This small molecule binds to this protein.
Small molecule (SMILES): NC(=[NH2+])NCCC[C@H](NC(=O)[C@@H]1CCCN1C(=O)[C@@H](Cc1ccccc1)NC(=O)CS)C(O)CCl

Binding-site contacts:
Ligand atom N2 contacts residue SER237 of chain 1.A at 2.9 Å (h-bond).
Ligand atom N2 contacts residue SER258 of chain 1.A at 2.8 Å (h-bond).
Ligand atom CM contacts residue HIS75 of chain 1.A at 1.4 Å.
Ligand atom O contacts residue GLY260 of chain 1.A at 3.2 Å (h-bond).
Ligand atom NH2 contacts residue ASP231 of chain 1.A at 2.9 Å (salt-bridge).
Ligand atom C3 contacts residue HIS75 of chain 1.A at 3.5 Å.
Ligand atom S2 contacts residue GLY262 of chain 1.A at 3.2 Å (h-bond).
Ligand atom C4 contacts residue SER237 of chain 1.A at 1.4 Å.
Ligand atom N2 contacts residue HIS75 of chain 1.A at 2.9 Å (h-bond).
Ligand atom N contacts residue GLY260 of chain 1.A at 3.0 Å (h-bond).
Ligand atom CB1 contacts residue HIS75 of chain 1.A at 3.4 Å.
Ligand atom C4 contacts residue HIS75 of chain 1.A at 2.8 Å.
Ligand atom CG1 contacts residue TYR79 of chain 1.A at 3.6 Å (hydrophobic).
Ligand atom NH1 contacts residue GLY262 of chain 1.A at 3.0 Å (h-bond).
Ligand atom CA1 contacts residue LEU128 of chain 1.A at 3.5 Å (hydrophobic).
Ligand atom O1 contacts residue TRP82 of chain 1.A at 3.6 Å.
Ligand atom CD2 contacts residue ILE211 of chain 1.A at 3.5 Å (hydrophobic).
Ligand atom NH1 contacts residue ASP231 of chain 1.A at 3.0 Å (salt-bridge).
Ligand atom NH1 contacts residue ALA232 of chain 1.A at 3.6 Å (h-bond).
Ligand atom CB1 contacts residue LEU128 of chain 1.A at 3.4 Å (hydrophobic).
Ligand atom NH1 contacts residue GLY260 of chain 1.A at 3.6 Å.
Ligand atom O contacts residue TRP259 of chain 1.A at 2.8 Å.
Ligand atom CA2 contacts residue SER237 of chain 1.A at 2.2 Å.
Ligand atom CB2 contacts residue SER237 of chain 1.A at 2.5 Å.
Ligand atom NH2 contacts residue GLY270 of chain 1.A at 3.5 Å.
Ligand atom O3 contacts residue GLY235 of chain 1.A at 3.5 Å (h-bond).
Ligand atom CD3 contacts residue TRP259 of chain 1.A at 3.5 Å (hydrophobic).
Ligand atom CA2 contacts residue HIS75 of chain 1.A at 3.4 Å.
Ligand atom C2 contacts residue HG1 of chain 1.F at 3.2 Å.
Ligand atom NH2 contacts residue ALA232 of chain 1.A at 3.3 Å (h-bond).
Ligand atom S2 contacts residue HG1 of chain 1.G at 2.2 Å.
Ligand atom CB2 contacts residue SER258 of chain 1.A at 3.5 Å.
Ligand atom CE2 contacts residue LEU128 of chain 1.A at 3.6 Å (hydrophobic).
Ligand atom O3 contacts residue SER237 of chain 1.A at 1.9 Å (h-bond).
Ligand atom NE contacts residue GLY260 of chain 1.A at 3.5 Å (h-bond).
Ligand atom CA2 contacts residue SER258 of chain 1.A at 3.6 Å.
Ligand atom CZ1 contacts residue ALA232 of chain 1.A at 3.4 Å (hydrophobic).
Ligand atom S2 contacts residue HG1 of chain 1.F at 2.6 Å.
Ligand atom CM contacts residue SER237 of chain 1.A at 2.1 Å.
Ligand atom CG1 contacts residue TRP82 of chain 1.A at 3.4 Å (hydrophobic).

Sequence of chain 1.A:
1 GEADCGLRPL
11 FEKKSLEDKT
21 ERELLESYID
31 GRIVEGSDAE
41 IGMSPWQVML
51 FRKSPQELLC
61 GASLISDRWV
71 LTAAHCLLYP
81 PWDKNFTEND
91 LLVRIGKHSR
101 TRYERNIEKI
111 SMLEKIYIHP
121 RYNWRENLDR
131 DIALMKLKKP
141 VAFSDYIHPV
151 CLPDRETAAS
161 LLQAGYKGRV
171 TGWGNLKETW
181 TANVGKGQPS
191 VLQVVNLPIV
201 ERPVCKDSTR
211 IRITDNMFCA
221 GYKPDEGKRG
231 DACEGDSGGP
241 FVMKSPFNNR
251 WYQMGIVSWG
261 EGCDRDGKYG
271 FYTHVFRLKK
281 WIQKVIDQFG

Sequence of chain 1.B:
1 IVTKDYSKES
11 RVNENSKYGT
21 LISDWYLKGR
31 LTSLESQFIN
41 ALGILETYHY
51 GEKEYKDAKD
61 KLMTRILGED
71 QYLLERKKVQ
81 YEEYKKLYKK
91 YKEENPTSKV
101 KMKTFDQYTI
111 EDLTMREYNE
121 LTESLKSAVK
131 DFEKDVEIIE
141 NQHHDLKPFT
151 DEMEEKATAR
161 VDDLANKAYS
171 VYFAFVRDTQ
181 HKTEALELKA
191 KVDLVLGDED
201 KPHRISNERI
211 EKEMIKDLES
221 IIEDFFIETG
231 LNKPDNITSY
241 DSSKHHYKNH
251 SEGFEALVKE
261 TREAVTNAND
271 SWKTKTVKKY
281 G